Binding-site contacts:
Ligand atom N2 contacts residue PRO78 of chain 1.A at 4.5 Å.
Ligand atom C5 contacts residue ASN80 of chain 1.A at 3.7 Å.
Ligand atom N2 contacts residue ASN80 of chain 1.A at 2.9 Å (h-bond).
Ligand atom O7 contacts residue ASN80 of chain 1.A at 4.3 Å.
Ligand atom C1 contacts residue ASN80 of chain 1.A at 1.4 Å.
Ligand atom C8 contacts residue LEU79 of chain 1.A at 3.7 Å (hydrophobic).
Ligand atom O5 contacts residue ASN80 of chain 1.A at 2.4 Å (h-bond).
Ligand atom C4 contacts residue ASN80 of chain 1.A at 4.2 Å.
Ligand atom C2 contacts residue ASN80 of chain 1.A at 2.5 Å.
Ligand atom C7 contacts residue ASN80 of chain 1.A at 3.8 Å.
Ligand atom C8 contacts residue PRO78 of chain 1.A at 4.0 Å (hydrophobic).
Ligand atom C1 contacts residue HIS119 of chain 1.A at 4.4 Å.
Ligand atom O5 contacts residue HIS119 of chain 1.A at 4.0 Å.
Ligand atom C3 contacts residue ASN80 of chain 1.A at 3.8 Å.
Ligand atom C8 contacts residue ASN80 of chain 1.A at 4.2 Å.

The small molecule below binds the protein below.
Small molecule (SMILES): CC(=O)N[C@@H]1[C@@H](O)[C@H](O)[C@@H](CO)O[C@H]1O

Sequence of chain 1.A:
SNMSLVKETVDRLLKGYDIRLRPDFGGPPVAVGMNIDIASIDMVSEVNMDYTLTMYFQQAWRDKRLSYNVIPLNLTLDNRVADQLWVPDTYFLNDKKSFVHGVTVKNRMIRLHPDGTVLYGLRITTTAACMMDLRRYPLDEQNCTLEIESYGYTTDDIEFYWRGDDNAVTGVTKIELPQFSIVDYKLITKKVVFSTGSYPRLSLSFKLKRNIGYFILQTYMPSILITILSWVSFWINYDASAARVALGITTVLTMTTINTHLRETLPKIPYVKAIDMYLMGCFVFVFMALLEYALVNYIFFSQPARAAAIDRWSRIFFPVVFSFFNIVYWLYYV